The protein below binds the small molecule below.
Small molecule (SMILES): CC(=O)N[C@@H]1[C@@H](O)[C@H](O)[C@@H](CO)O[C@H]1O

Sequence of chain 1.I:
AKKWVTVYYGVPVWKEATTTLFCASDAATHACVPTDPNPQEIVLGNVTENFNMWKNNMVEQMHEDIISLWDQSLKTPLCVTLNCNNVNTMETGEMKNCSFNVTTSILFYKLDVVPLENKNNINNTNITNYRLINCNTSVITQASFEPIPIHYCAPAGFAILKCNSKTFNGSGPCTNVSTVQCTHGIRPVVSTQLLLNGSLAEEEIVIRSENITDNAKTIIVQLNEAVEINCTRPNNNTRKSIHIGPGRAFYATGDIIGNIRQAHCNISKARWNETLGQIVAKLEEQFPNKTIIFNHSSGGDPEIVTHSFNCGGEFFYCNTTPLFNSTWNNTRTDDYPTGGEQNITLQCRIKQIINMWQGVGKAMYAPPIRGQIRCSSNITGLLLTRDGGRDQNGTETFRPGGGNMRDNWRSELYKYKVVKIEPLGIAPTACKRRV

Binding-site contacts:
Ligand atom O5 contacts residue ASN410 of chain 1.I at 2.4 Å (h-bond).
Ligand atom O7 contacts residue THR372 of chain 1.I at 3.6 Å (h-bond).
Ligand atom C7 contacts residue ASN410 of chain 1.I at 3.1 Å.
Ligand atom C3 contacts residue ASN410 of chain 1.I at 3.8 Å.
Ligand atom C1 contacts residue ASN410 of chain 1.I at 1.5 Å.
Ligand atom C2 contacts residue ASN410 of chain 1.I at 2.6 Å.
Ligand atom O7 contacts residue ASN410 of chain 1.I at 3.0 Å (h-bond).
Ligand atom C5 contacts residue ASN410 of chain 1.I at 3.4 Å.
Ligand atom O6 contacts residue ASN410 of chain 1.I at 4.3 Å.
Ligand atom C4 contacts residue ASN410 of chain 1.I at 4.1 Å.
Ligand atom C8 contacts residue ASN410 of chain 1.I at 4.1 Å.
Ligand atom C6 contacts residue ASN410 of chain 1.I at 3.4 Å.
Ligand atom N2 contacts residue ASN410 of chain 1.I at 3.2 Å (h-bond).